The protein below binds the small molecule below.
Small molecule (SMILES): CC(=O)N[C@@H]1[C@@H](O)[C@H](O)[C@@H](CO)O[C@H]1O

Sequence of chain 1.B:
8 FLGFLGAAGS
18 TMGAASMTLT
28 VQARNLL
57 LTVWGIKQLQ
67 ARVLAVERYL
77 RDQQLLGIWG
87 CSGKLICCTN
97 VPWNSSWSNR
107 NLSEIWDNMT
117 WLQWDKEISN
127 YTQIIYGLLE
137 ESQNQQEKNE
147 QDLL

Binding-site contacts:
Ligand atom C4 contacts residue ASN107 of chain 1.B at 4.2 Å.
Ligand atom C7 contacts residue ASN107 of chain 1.B at 3.8 Å.
Ligand atom C4 contacts residue GLU110 of chain 1.B at 4.1 Å.
Ligand atom C3 contacts residue ASN107 of chain 1.B at 3.8 Å.
Ligand atom C2 contacts residue ASN107 of chain 1.B at 2.5 Å.
Ligand atom C2 contacts residue GLU110 of chain 1.B at 4.5 Å.
Ligand atom O7 contacts residue ASN105 of chain 1.B at 3.8 Å.
Ligand atom N2 contacts residue ASN107 of chain 1.B at 2.9 Å (h-bond).
Ligand atom O5 contacts residue GLU110 of chain 1.B at 4.4 Å.
Ligand atom C8 contacts residue ARG106 of chain 1.B at 4.5 Å.
Ligand atom O5 contacts residue ASN107 of chain 1.B at 2.4 Å (h-bond).
Ligand atom C8 contacts residue ASN105 of chain 1.B at 3.7 Å.
Ligand atom C7 contacts residue ASN105 of chain 1.B at 4.3 Å.
Ligand atom C8 contacts residue ASN107 of chain 1.B at 4.3 Å.
Ligand atom C5 contacts residue ASN107 of chain 1.B at 3.7 Å.
Ligand atom C1 contacts residue ASN107 of chain 1.B at 1.4 Å.